Sequence of chain 1.B:
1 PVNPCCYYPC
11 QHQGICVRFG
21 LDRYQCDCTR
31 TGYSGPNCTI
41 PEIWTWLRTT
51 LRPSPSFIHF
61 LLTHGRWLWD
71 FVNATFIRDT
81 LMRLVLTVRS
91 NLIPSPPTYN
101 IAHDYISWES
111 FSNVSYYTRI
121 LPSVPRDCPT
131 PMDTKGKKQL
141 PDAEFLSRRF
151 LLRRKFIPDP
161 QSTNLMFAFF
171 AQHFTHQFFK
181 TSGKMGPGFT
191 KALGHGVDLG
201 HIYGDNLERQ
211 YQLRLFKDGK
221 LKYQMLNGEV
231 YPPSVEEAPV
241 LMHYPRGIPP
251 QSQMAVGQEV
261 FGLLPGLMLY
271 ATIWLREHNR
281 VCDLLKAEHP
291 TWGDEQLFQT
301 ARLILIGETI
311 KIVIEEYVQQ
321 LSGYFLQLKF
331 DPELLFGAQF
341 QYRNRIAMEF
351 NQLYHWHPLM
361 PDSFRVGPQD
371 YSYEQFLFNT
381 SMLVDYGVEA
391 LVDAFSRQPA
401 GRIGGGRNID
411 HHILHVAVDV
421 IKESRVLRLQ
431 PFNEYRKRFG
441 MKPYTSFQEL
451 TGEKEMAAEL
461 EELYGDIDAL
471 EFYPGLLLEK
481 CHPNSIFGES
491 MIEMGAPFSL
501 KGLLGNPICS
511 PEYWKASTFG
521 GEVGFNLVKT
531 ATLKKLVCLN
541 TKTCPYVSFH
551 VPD

A protein and the small-molecule ligand that binds it are described below.
Small molecule (SMILES): CC(=O)N[C@H]1[C@H](O[C@H]2[C@H](O)[C@@H](NC(C)=O)CO[C@@H]2CO)O[C@H](CO)[C@@H](O)[C@@H]1O

Binding-site contacts:
Ligand atom O5 contacts residue TYR24 of chain 1.B at 3.8 Å.
Ligand atom C5 contacts residue ASN37 of chain 1.B at 3.6 Å.
Ligand atom C3 contacts residue TYR24 of chain 1.B at 4.5 Å (hydrophobic).
Ligand atom N2 contacts residue ASN37 of chain 1.B at 2.9 Å (h-bond).
Ligand atom C5 contacts residue TYR24 of chain 1.B at 3.8 Å (hydrophobic).
Ligand atom C5 contacts residue PRO9 of chain 1.B at 4.2 Å (hydrophobic).
Ligand atom N2 contacts residue TYR24 of chain 1.B at 4.5 Å.
Ligand atom O5 contacts residue PRO9 of chain 1.B at 3.8 Å.
Ligand atom O5 contacts residue ASN37 of chain 1.B at 2.3 Å (h-bond).
Ligand atom C1 contacts residue TYR24 of chain 1.B at 3.3 Å (hydrophobic).
Ligand atom C1 contacts residue ASN37 of chain 1.B at 1.4 Å.
Ligand atom C6 contacts residue PRO9 of chain 1.B at 4.2 Å (hydrophobic).
Ligand atom C2 contacts residue TYR24 of chain 1.B at 4.3 Å (hydrophobic).
Ligand atom C3 contacts residue ASN37 of chain 1.B at 3.8 Å.
Ligand atom C2 contacts residue ASN37 of chain 1.B at 2.5 Å.
Ligand atom O7 contacts residue ASN37 of chain 1.B at 4.1 Å.
Ligand atom C8 contacts residue TYR7 of chain 1.B at 3.4 Å (hydrophobic).
Ligand atom C6 contacts residue TYR7 of chain 1.B at 4.4 Å (hydrophobic).
Ligand atom C4 contacts residue ASN37 of chain 1.B at 4.2 Å.
Ligand atom C7 contacts residue ASN37 of chain 1.B at 3.8 Å.
Ligand atom C8 contacts residue PRO36 of chain 1.B at 3.6 Å (hydrophobic).
Ligand atom C1 contacts residue PRO9 of chain 1.B at 4.3 Å (hydrophobic).